Sequence of chain 1.D:
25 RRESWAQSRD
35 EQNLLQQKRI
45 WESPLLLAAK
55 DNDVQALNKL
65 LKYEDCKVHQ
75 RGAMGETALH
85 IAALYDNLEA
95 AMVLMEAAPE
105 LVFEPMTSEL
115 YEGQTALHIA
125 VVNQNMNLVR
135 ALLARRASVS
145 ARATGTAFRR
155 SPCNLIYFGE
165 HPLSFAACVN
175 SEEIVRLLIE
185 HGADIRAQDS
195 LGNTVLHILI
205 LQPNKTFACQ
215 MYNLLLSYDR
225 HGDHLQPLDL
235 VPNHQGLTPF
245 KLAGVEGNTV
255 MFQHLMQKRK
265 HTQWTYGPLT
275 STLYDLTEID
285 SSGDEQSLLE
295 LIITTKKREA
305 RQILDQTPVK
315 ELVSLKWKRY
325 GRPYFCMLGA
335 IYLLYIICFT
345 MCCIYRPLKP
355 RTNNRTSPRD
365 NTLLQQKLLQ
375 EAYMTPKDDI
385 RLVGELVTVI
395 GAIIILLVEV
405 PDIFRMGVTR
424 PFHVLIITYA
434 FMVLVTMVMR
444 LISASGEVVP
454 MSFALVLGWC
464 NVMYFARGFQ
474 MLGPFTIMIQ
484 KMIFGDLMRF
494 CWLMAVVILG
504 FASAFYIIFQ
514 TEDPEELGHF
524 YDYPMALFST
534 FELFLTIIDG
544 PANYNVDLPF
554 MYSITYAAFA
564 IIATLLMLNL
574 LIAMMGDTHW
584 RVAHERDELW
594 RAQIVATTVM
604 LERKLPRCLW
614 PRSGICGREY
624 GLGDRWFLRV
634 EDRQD

Binding-site contacts:
Ligand atom CAM contacts residue ILE480 of chain 1.D at 4.0 Å (hydrophobic).
Ligand atom OAG contacts residue PHE425 of chain 1.D at 3.2 Å.
Ligand atom CAA contacts residue PHE456 of chain 1.D at 3.8 Å (hydrophobic).
Ligand atom CAV contacts residue THR479 of chain 1.D at 3.9 Å.
Ligand atom CAY contacts residue PHE425 of chain 1.D at 3.8 Å (hydrophobic).
Ligand atom CAE contacts residue ILE565 of chain 1.A at 4.0 Å (hydrophobic).
Ligand atom CAB contacts residue THR558 of chain 1.A at 3.9 Å.
Ligand atom CAL contacts residue ILE480 of chain 1.D at 3.9 Å (hydrophobic).
Ligand atom OAW contacts residue GLN483 of chain 1.D at 3.5 Å.
Ligand atom CAN contacts residue ALA561 of chain 1.A at 3.8 Å (hydrophobic).
Ligand atom CBF contacts residue LEU428 of chain 1.D at 3.9 Å (hydrophobic).
Ligand atom CAB contacts residue VAL459 of chain 1.D at 4.0 Å (hydrophobic).
Ligand atom CAA contacts residue ALA561 of chain 1.A at 4.1 Å (hydrophobic).
Ligand atom CAL contacts residue GLN483 of chain 1.D at 3.4 Å.
Ligand atom CAQ contacts residue CYS463 of chain 1.D at 4.1 Å (hydrophobic).
Ligand atom CAC contacts residue LEU460 of chain 1.D at 4.0 Å (hydrophobic).
Ligand atom CAY contacts residue THR479 of chain 1.D at 3.9 Å.
Ligand atom CAU contacts residue PCW1 of chain 1.KB at 4.0 Å.
Ligand atom CAD contacts residue ILE486 of chain 1.D at 3.4 Å (hydrophobic).
Ligand atom OAF contacts residue GLN596 of chain 1.D at 3.2 Å (h-bond).
Ligand atom CBA contacts residue ALA561 of chain 1.A at 3.9 Å (hydrophobic).
Ligand atom CAB contacts residue PHE456 of chain 1.D at 3.9 Å (hydrophobic).
Ligand atom CAX contacts residue ARG470 of chain 1.D at 3.4 Å.
Ligand atom OAG contacts residue PRO424 of chain 1.D at 3.6 Å.
Ligand atom OAW contacts residue THR479 of chain 1.D at 3.4 Å (h-bond).
Ligand atom CAM contacts residue THR479 of chain 1.D at 3.5 Å.
Ligand atom CAA contacts residue ILE557 of chain 1.A at 4.1 Å (hydrophobic).
Ligand atom CAM contacts residue GLN483 of chain 1.D at 3.3 Å.
Ligand atom CAB contacts residue SER455 of chain 1.D at 3.6 Å.
Ligand atom OAF contacts residue ILE480 of chain 1.D at 3.6 Å.
Ligand atom CAC contacts residue PCW1 of chain 1.KB at 4.1 Å.
Ligand atom CAY contacts residue GLN483 of chain 1.D at 3.9 Å.
Ligand atom OAF contacts residue ARG470 of chain 1.D at 3.2 Å (salt-bridge).
Ligand atom CAN contacts residue VAL459 of chain 1.D at 3.7 Å (hydrophobic).
Ligand atom CBC contacts residue PHE425 of chain 1.D at 3.9 Å (hydrophobic).
Ligand atom CAR contacts residue PRO424 of chain 1.D at 3.9 Å (hydrophobic).
Ligand atom CAD contacts residue PHE487 of chain 1.D at 4.0 Å (hydrophobic).
Ligand atom CAA contacts residue PCW1 of chain 1.T at 3.9 Å.
Ligand atom OAH contacts residue ARG470 of chain 1.D at 3.1 Å (salt-bridge).
Ligand atom CAQ contacts residue ILE565 of chain 1.A at 4.1 Å (hydrophobic).

Sequence of chain 1.A:
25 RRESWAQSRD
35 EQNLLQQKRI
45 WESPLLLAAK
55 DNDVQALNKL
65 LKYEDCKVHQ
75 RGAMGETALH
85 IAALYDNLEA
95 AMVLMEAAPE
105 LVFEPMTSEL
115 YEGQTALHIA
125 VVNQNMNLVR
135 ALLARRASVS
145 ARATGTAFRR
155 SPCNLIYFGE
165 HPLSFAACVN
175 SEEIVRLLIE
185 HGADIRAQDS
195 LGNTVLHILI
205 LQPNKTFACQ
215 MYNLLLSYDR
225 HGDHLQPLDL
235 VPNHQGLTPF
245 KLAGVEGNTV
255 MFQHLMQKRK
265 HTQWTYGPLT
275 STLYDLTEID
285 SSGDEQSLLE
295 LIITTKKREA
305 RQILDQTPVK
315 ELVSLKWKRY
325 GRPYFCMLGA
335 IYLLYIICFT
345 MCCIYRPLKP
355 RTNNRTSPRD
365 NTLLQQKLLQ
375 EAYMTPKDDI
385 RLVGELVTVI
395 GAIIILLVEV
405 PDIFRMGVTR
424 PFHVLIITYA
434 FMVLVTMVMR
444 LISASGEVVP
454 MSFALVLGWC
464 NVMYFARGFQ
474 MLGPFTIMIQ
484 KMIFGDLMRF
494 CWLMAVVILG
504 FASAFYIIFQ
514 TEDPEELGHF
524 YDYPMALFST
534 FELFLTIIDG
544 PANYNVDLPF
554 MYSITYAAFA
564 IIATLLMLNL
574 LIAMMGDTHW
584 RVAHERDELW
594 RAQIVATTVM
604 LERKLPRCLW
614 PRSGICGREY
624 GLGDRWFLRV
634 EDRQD

The protein below binds the small molecule below.
Small molecule (SMILES): CC(C)CCC[C@@H](C)[C@H]1CC[C@H]2[C@@H]3CC=C4C[C@@H](OC(=O)CCC(=O)O)CC[C@]4(C)[C@H]3CC[C@]12C